This small molecule binds to this protein.
Small molecule (SMILES): OC[C@H]1O[C@H](O[C@H]2[C@H](O)[C@@H](O)[C@@H](O)O[C@@H]2CO)[C@H](O)[C@@H](O)[C@@H]1O

Binding-site contacts:
Ligand atom O3 contacts residue TYR156 of chain 1.A at 4.0 Å.
Ligand atom O3 contacts residue ASP66 of chain 1.A at 2.7 Å (salt-bridge).
Ligand atom C6 contacts residue TRP341 of chain 1.A at 3.7 Å (hydrophobic).
Ligand atom C1 contacts residue TRP231 of chain 1.A at 3.7 Å (hydrophobic).
Ligand atom C4 contacts residue TYR156 of chain 1.A at 4.0 Å (hydrophobic).
Ligand atom O5 contacts residue TYR156 of chain 1.A at 3.3 Å.
Ligand atom C6 contacts residue GLU154 of chain 1.A at 3.1 Å.
Ligand atom O6 contacts residue GLU154 of chain 1.A at 2.4 Å (salt-bridge).
Ligand atom O3 contacts residue ARG67 of chain 1.A at 3.1 Å (salt-bridge).
Ligand atom O3 contacts residue GLU112 of chain 1.A at 3.7 Å.
Ligand atom O1 contacts residue ASN13 of chain 1.A at 3.5 Å (h-bond).
Ligand atom O1 contacts residue LYS16 of chain 1.A at 3.1 Å (salt-bridge).
Ligand atom O4 contacts residue ARG67 of chain 1.A at 3.0 Å (salt-bridge).
Ligand atom C3 contacts residue ASP66 of chain 1.A at 3.5 Å.
Ligand atom C3 contacts residue TRP63 of chain 1.A at 3.6 Å (hydrophobic).
Ligand atom O2 contacts residue MET331 of chain 1.A at 3.8 Å.
Ligand atom O2 contacts residue TRP63 of chain 1.A at 3.6 Å (h-bond).
Ligand atom O2 contacts residue LYS16 of chain 1.A at 2.7 Å (salt-bridge).
Ligand atom O2 contacts residue ALA64 of chain 1.A at 3.3 Å.
Ligand atom C6 contacts residue TYR156 of chain 1.A at 3.8 Å (hydrophobic).
Ligand atom O3 contacts residue ALA64 of chain 1.A at 3.4 Å.
Ligand atom O3 contacts residue TRP63 of chain 1.A at 3.4 Å (h-bond).
Ligand atom C2 contacts residue LYS16 of chain 1.A at 3.8 Å.
Ligand atom C5 contacts residue GLU154 of chain 1.A at 4.0 Å.
Ligand atom O2 contacts residue ASP66 of chain 1.A at 2.6 Å (salt-bridge).
Ligand atom O4 contacts residue TRP341 of chain 1.A at 4.0 Å.
Ligand atom C1 contacts residue LYS16 of chain 1.A at 3.6 Å.
Ligand atom O2 contacts residue GLU112 of chain 1.A at 2.7 Å (salt-bridge).
Ligand atom C1 contacts residue ASP15 of chain 1.A at 3.4 Å.
Ligand atom O6 contacts residue PRO155 of chain 1.A at 3.4 Å.
Ligand atom O6 contacts residue PHE157 of chain 1.A at 4.0 Å.
Ligand atom O2 contacts residue TRP231 of chain 1.A at 4.0 Å.
Ligand atom C1 contacts residue TYR156 of chain 1.A at 3.5 Å (hydrophobic).
Ligand atom O6 contacts residue TYR156 of chain 1.A at 3.3 Å.
Ligand atom O3 contacts residue TRP341 of chain 1.A at 3.8 Å.
Ligand atom C4 contacts residue TRP341 of chain 1.A at 3.7 Å (hydrophobic).
Ligand atom O1 contacts residue ASP15 of chain 1.A at 2.7 Å (salt-bridge).
Ligand atom C2 contacts residue GLU112 of chain 1.A at 3.3 Å.
Ligand atom C2 contacts residue TRP231 of chain 1.A at 3.8 Å (hydrophobic).
Ligand atom C2 contacts residue ASP66 of chain 1.A at 3.3 Å.

Sequence of chain 1.A:
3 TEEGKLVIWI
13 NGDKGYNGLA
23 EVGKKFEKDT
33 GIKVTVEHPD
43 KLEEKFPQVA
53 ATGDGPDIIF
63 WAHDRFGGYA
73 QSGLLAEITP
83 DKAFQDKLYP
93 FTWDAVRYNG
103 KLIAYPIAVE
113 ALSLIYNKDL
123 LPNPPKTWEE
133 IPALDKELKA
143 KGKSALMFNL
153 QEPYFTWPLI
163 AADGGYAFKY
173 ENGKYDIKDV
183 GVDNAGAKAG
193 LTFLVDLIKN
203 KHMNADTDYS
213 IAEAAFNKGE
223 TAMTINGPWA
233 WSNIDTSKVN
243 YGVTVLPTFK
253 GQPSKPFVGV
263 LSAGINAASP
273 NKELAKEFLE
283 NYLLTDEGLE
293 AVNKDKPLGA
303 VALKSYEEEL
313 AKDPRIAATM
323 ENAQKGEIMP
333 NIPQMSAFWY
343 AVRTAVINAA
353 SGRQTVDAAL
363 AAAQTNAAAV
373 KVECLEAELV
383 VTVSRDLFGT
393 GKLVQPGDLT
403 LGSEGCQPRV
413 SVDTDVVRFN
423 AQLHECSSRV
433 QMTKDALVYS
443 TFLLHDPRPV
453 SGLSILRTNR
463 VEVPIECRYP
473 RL